Sequence of chain 1.A:
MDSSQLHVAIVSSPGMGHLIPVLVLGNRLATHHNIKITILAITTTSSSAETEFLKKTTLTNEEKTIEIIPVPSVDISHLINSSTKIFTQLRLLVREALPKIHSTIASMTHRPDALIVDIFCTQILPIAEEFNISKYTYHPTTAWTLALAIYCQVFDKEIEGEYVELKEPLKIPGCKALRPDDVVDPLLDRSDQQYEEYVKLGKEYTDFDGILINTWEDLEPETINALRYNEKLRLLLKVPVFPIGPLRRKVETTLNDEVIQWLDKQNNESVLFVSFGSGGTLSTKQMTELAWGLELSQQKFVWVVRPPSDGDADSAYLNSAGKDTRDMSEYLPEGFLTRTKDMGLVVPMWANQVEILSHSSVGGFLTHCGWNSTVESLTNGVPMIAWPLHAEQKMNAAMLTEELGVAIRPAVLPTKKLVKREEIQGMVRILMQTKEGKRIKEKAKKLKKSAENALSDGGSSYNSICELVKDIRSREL

Binding-site contacts:
Ligand atom CAG contacts residue PRO191 of chain 1.A at 4.1 Å (hydrophobic).
Ligand atom CAE contacts residue TYR203 of chain 1.A at 4.0 Å (hydrophobic).
Ligand atom CAG contacts residue ALA396 of chain 1.A at 3.6 Å (hydrophobic).
Ligand atom CAD contacts residue TYR203 of chain 1.A at 3.5 Å (hydrophobic).
Ligand atom CAF contacts residue ALA396 of chain 1.A at 4.3 Å (hydrophobic).
Ligand atom CAF contacts residue UPG1 of chain 1.D at 4.1 Å.
Ligand atom OAI contacts residue GLU397 of chain 1.A at 4.4 Å.
Ligand atom CAG contacts residue PHE92 of chain 1.A at 3.9 Å (hydrophobic).
Ligand atom OAB contacts residue ILE124 of chain 1.A at 3.9 Å.
Ligand atom OAB contacts residue THR146 of chain 1.A at 4.3 Å.
Ligand atom CAJ contacts residue PHE125 of chain 1.A at 3.8 Å (hydrophobic).
Ligand atom CAK contacts residue ALA396 of chain 1.A at 3.4 Å (hydrophobic).
Ligand atom CAK contacts residue PHE125 of chain 1.A at 4.3 Å (hydrophobic).
Ligand atom CAM contacts residue PHE92 of chain 1.A at 4.3 Å (hydrophobic).
Ligand atom OAB contacts residue THR150 of chain 1.A at 3.8 Å.
Ligand atom CAE contacts residue PRO191 of chain 1.A at 4.0 Å (hydrophobic).
Ligand atom CAK contacts residue PHE92 of chain 1.A at 4.2 Å (hydrophobic).
Ligand atom CAF contacts residue PHE125 of chain 1.A at 4.0 Å (hydrophobic).
Ligand atom CAD contacts residue GLU397 of chain 1.A at 4.2 Å.
Ligand atom OAC contacts residue ALA396 of chain 1.A at 4.2 Å.
Ligand atom CAM contacts residue ALA396 of chain 1.A at 4.2 Å (hydrophobic).
Ligand atom CAJ contacts residue UPG1 of chain 1.D at 4.0 Å.
Ligand atom CAL contacts residue TYR203 of chain 1.A at 4.3 Å (hydrophobic).
Ligand atom CAD contacts residue VAL189 of chain 1.A at 3.8 Å (hydrophobic).
Ligand atom CAE contacts residue VAL189 of chain 1.A at 3.8 Å (hydrophobic).
Ligand atom OAC contacts residue HIS23 of chain 1.A at 3.5 Å (h-bond).
Ligand atom CAL contacts residue ILE124 of chain 1.A at 4.1 Å (hydrophobic).
Ligand atom OAC contacts residue PHE125 of chain 1.A at 3.7 Å.
Ligand atom CAN contacts residue GLU397 of chain 1.A at 4.2 Å.
Ligand atom CAA contacts residue PHE92 of chain 1.A at 3.7 Å (hydrophobic).
Ligand atom OAI contacts residue ILE124 of chain 1.A at 3.6 Å.
Ligand atom OAC contacts residue UPG1 of chain 1.D at 3.7 Å.
Ligand atom OAH contacts residue PHE92 of chain 1.A at 4.4 Å.
Ligand atom CAF contacts residue GLU397 of chain 1.A at 4.2 Å.
Ligand atom CAM contacts residue GLU397 of chain 1.A at 4.3 Å.
Ligand atom CAL contacts residue GLU397 of chain 1.A at 4.3 Å.
Ligand atom CAE contacts residue GLU397 of chain 1.A at 4.4 Å.
Ligand atom OAB contacts residue HIS144 of chain 1.A at 3.6 Å.
Ligand atom OAH contacts residue ALA396 of chain 1.A at 3.6 Å.
Ligand atom CAJ contacts residue ALA396 of chain 1.A at 3.7 Å (hydrophobic).

A small-molecule ligand and the protein it binds are described below.
Small molecule (SMILES): COc1cc2ccc(=O)oc2cc1O